Sequence of chain 3.A:
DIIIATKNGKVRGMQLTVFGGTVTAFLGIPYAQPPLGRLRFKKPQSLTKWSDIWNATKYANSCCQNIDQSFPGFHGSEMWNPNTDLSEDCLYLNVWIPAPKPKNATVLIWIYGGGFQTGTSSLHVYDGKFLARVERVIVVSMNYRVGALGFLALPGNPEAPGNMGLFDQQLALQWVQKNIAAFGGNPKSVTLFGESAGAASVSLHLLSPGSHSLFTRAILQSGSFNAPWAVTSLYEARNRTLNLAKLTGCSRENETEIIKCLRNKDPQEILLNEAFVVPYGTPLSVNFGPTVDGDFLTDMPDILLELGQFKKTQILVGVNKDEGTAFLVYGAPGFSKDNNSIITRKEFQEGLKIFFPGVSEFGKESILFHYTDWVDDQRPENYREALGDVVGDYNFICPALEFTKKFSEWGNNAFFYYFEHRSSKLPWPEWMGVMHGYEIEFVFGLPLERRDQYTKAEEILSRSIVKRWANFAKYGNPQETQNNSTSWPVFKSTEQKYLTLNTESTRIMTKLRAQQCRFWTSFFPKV

Binding-site contacts:
Ligand atom C7 contacts residue ASN57 of chain 3.A at 3.4 Å.
Ligand atom C8 contacts residue ASN57 of chain 3.A at 3.8 Å.
Ligand atom O7 contacts residue ASN57 of chain 3.A at 4.1 Å.
Ligand atom C2 contacts residue ASN57 of chain 3.A at 2.3 Å.
Ligand atom C1 contacts residue ARG14 of chain 3.A at 3.9 Å.
Ligand atom O4 contacts residue ARG14 of chain 3.A at 4.1 Å.
Ligand atom C1 contacts residue ASN57 of chain 3.A at 1.5 Å.
Ligand atom C5 contacts residue ASN57 of chain 3.A at 3.7 Å.
Ligand atom O5 contacts residue ARG14 of chain 3.A at 4.2 Å.
Ligand atom O5 contacts residue ASN57 of chain 3.A at 2.4 Å (h-bond).
Ligand atom N2 contacts residue ASN57 of chain 3.A at 2.8 Å (h-bond).
Ligand atom C3 contacts residue ASN57 of chain 3.A at 3.7 Å.
Ligand atom C5 contacts residue ARG14 of chain 3.A at 4.0 Å.
Ligand atom C4 contacts residue ASN57 of chain 3.A at 4.2 Å.

The protein below binds the small molecule below.
Small molecule (SMILES): CC(=O)N[C@@H]1[C@@H](O)[C@H](O)[C@@H](CO)O[C@H]1O